This small molecule binds to this protein.
Small molecule (SMILES): CC(=O)N[C@@H]1[C@@H](O)[C@H](O)[C@@H](CO)O[C@H]1O

Sequence of chain 1.A:
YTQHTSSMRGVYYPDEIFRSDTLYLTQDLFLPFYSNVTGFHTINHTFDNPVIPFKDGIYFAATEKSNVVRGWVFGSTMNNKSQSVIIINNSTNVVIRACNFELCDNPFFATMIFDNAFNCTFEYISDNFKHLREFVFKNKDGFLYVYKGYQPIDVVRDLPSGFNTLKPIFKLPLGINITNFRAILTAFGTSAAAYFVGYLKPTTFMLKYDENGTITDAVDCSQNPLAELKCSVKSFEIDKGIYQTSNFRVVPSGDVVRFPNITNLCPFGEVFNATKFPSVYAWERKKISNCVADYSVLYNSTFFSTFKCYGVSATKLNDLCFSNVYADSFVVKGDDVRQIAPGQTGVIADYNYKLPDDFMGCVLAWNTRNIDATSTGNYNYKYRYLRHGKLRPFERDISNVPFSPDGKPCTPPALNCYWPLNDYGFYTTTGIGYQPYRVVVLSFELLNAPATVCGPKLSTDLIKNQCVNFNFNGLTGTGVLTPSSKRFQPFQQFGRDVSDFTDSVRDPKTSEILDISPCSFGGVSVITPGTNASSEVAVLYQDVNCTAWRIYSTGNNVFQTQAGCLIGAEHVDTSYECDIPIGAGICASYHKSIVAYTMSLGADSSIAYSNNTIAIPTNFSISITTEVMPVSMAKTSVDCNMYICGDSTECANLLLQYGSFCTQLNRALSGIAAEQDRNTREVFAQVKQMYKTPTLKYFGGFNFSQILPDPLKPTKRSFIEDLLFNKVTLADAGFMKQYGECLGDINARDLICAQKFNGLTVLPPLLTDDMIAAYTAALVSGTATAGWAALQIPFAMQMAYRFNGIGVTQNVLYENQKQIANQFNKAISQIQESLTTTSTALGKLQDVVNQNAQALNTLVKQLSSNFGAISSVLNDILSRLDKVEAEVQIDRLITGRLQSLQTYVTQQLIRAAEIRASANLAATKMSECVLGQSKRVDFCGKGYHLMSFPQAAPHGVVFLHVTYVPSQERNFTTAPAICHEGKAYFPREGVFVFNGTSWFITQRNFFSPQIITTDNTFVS

Binding-site contacts:
Ligand atom C5 contacts residue SER792 of chain 1.A at 4.3 Å.
Ligand atom C6 contacts residue SER792 of chain 1.A at 4.4 Å.
Ligand atom N2 contacts residue ASN790 of chain 1.A at 2.9 Å (h-bond).
Ligand atom C5 contacts residue ASN790 of chain 1.A at 3.6 Å.
Ligand atom O5 contacts residue ASN790 of chain 1.A at 2.3 Å (h-bond).
Ligand atom O5 contacts residue SER792 of chain 1.A at 3.7 Å.
Ligand atom O7 contacts residue TYR785 of chain 1.A at 4.3 Å.
Ligand atom C1 contacts residue ASN790 of chain 1.A at 1.4 Å.
Ligand atom C2 contacts residue ASN790 of chain 1.A at 2.4 Å.
Ligand atom C4 contacts residue ASN790 of chain 1.A at 4.1 Å.
Ligand atom C7 contacts residue ASN790 of chain 1.A at 4.2 Å.
Ligand atom N2 contacts residue TYR785 of chain 1.A at 2.8 Å.
Ligand atom C8 contacts residue TYR785 of chain 1.A at 3.4 Å (hydrophobic).
Ligand atom C7 contacts residue TYR785 of chain 1.A at 3.5 Å (hydrophobic).
Ligand atom C2 contacts residue TYR785 of chain 1.A at 3.9 Å (hydrophobic).
Ligand atom C3 contacts residue ASN790 of chain 1.A at 3.7 Å.
Ligand atom C1 contacts residue SER792 of chain 1.A at 4.2 Å.
Ligand atom C1 contacts residue TYR785 of chain 1.A at 4.1 Å (hydrophobic).